This small molecule binds to this protein.
Small molecule (SMILES): CC(=O)N[C@@H]1[C@@H](O)[C@H](O)[C@@H](CO)O[C@H]1O

Sequence of chain 52.A:
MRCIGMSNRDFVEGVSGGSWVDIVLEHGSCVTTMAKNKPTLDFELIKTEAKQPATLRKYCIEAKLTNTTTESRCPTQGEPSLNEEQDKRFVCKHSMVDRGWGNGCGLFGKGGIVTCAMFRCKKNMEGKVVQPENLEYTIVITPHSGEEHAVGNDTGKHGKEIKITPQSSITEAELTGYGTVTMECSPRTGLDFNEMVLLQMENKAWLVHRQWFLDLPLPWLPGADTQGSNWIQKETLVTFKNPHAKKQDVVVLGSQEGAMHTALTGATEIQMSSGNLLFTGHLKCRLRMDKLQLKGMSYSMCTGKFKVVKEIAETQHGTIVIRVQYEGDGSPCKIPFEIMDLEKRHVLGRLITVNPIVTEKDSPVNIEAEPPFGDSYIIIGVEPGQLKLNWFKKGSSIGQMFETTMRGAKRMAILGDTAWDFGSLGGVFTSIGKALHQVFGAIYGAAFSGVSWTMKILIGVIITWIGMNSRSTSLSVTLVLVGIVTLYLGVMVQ

Binding-site contacts:
Ligand atom O7 contacts residue ASN67 of chain 52.A at 3.0 Å (h-bond).
Ligand atom C8 contacts residue MET118 of chain 52.A at 3.8 Å (hydrophobic).
Ligand atom C7 contacts residue MET118 of chain 52.A at 4.0 Å (hydrophobic).
Ligand atom C7 contacts residue ASN67 of chain 52.A at 3.2 Å.
Ligand atom C8 contacts residue PHE90 of chain 52.A at 4.0 Å (hydrophobic).
Ligand atom C1 contacts residue ASN67 of chain 52.A at 1.4 Å.
Ligand atom O7 contacts residue MET118 of chain 52.A at 3.5 Å.
Ligand atom N2 contacts residue ASN67 of chain 52.A at 2.9 Å (h-bond).
Ligand atom C4 contacts residue ASN67 of chain 52.A at 4.2 Å.
Ligand atom C2 contacts residue ASN67 of chain 52.A at 2.5 Å.
Ligand atom C8 contacts residue ASN67 of chain 52.A at 4.0 Å.
Ligand atom C5 contacts residue ASN67 of chain 52.A at 3.7 Å.
Ligand atom C3 contacts residue ASN67 of chain 52.A at 3.8 Å.
Ligand atom O5 contacts residue ASN67 of chain 52.A at 2.4 Å (h-bond).